Sequence of chain 1.J:
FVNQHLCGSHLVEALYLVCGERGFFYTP

Sequence of chain 1.I:
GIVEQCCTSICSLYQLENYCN

Sequence of chain 1.H:
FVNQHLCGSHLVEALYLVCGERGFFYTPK

Binding-site contacts:
Ligand atom C6 contacts residue LEU11 of chain 1.J at 4.1 Å (hydrophobic).
Ligand atom O1 contacts residue HIS5 of chain 1.H at 3.2 Å (h-bond).
Ligand atom C6 contacts residue HIS10 of chain 1.J at 4.1 Å.
Ligand atom C3 contacts residue CYS6 of chain 1.I at 3.4 Å (hydrophobic).
Ligand atom C6 contacts residue HIS5 of chain 1.H at 3.8 Å.
Ligand atom C2 contacts residue ILE10 of chain 1.I at 4.3 Å (hydrophobic).
Ligand atom C2 contacts residue HIS5 of chain 1.H at 3.9 Å.
Ligand atom C4 contacts residue CYS6 of chain 1.I at 3.3 Å (hydrophobic).
Ligand atom C3 contacts residue HIS5 of chain 1.H at 4.4 Å.
Ligand atom C5 contacts residue HIS5 of chain 1.H at 4.3 Å.
Ligand atom O1 contacts residue CYS11 of chain 1.I at 4.5 Å.
Ligand atom C5 contacts residue CYS7 of chain 1.J at 4.2 Å (hydrophobic).
Ligand atom C4 contacts residue LEU11 of chain 1.J at 4.3 Å (hydrophobic).
Ligand atom C1 contacts residue ALA14 of chain 1.J at 4.3 Å (hydrophobic).
Ligand atom O3 contacts residue ILE10 of chain 1.I at 3.5 Å.
Ligand atom C6 contacts residue ALA14 of chain 1.J at 4.4 Å (hydrophobic).
Ligand atom O1 contacts residue LEU16 of chain 1.I at 4.1 Å.
Ligand atom C2 contacts residue CYS11 of chain 1.I at 3.6 Å (hydrophobic).
Ligand atom O3 contacts residue CYS11 of chain 1.I at 2.9 Å (h-bond).
Ligand atom C5 contacts residue LEU11 of chain 1.J at 3.9 Å (hydrophobic).
Ligand atom C3 contacts residue CYS11 of chain 1.I at 4.0 Å (hydrophobic).
Ligand atom C4 contacts residue CYS7 of chain 1.J at 3.9 Å (hydrophobic).
Ligand atom O3 contacts residue SER9 of chain 1.I at 3.7 Å.
Ligand atom C5 contacts residue LEU6 of chain 1.H at 4.1 Å (hydrophobic).
Ligand atom C1 contacts residue HIS5 of chain 1.H at 3.4 Å.
Ligand atom O1 contacts residue LEU17 of chain 1.B at 3.8 Å.
Ligand atom C3 contacts residue LEU11 of chain 1.J at 4.5 Å (hydrophobic).
Ligand atom O1 contacts residue ALA14 of chain 1.J at 3.7 Å.
Ligand atom C5 contacts residue HIS10 of chain 1.J at 4.1 Å.
Ligand atom O3 contacts residue CYS6 of chain 1.I at 2.6 Å (h-bond).

Sequence of chain 1.B:
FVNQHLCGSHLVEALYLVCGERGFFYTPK

The protein below binds the small molecule below.
Small molecule (SMILES): Oc1cccc(O)c1